Binding-site contacts:
Ligand atom C6 contacts residue ASP100 of chain 1.D at 3.5 Å.
Ligand atom C3 contacts residue THR104 of chain 1.D at 4.1 Å.
Ligand atom O5 contacts residue TYR36 of chain 1.D at 3.6 Å.
Ligand atom O2 contacts residue TYR36 of chain 1.D at 3.9 Å.
Ligand atom O4 contacts residue THR104 of chain 1.D at 3.5 Å (h-bond).
Ligand atom C6 contacts residue GLN53 of chain 1.D at 3.7 Å.
Ligand atom O5 contacts residue GLN53 of chain 1.D at 3.9 Å.
Ligand atom C6 contacts residue HIS50 of chain 1.D at 3.7 Å.
Ligand atom O4 contacts residue ASP100 of chain 1.D at 2.6 Å (salt-bridge).
Ligand atom C4 contacts residue CA1 of chain 1.S at 3.5 Å.
Ligand atom C3 contacts residue GLN53 of chain 1.D at 3.9 Å.
Ligand atom C3 contacts residue TYR36 of chain 1.D at 3.9 Å (hydrophobic).
Ligand atom O1 contacts residue HIS50 of chain 1.D at 3.4 Å.
Ligand atom C6 contacts residue CYS62 of chain 1.D at 4.1 Å (hydrophobic).
Ligand atom C5 contacts residue HIS50 of chain 1.D at 3.9 Å.
Ligand atom C6 contacts residue VAL101 of chain 1.D at 3.6 Å (hydrophobic).
Ligand atom O6 contacts residue VAL101 of chain 1.D at 3.9 Å.
Ligand atom O6 contacts residue GLN53 of chain 1.D at 2.8 Å (h-bond).
Ligand atom C2 contacts residue TYR36 of chain 1.D at 3.4 Å (hydrophobic).
Ligand atom C2 contacts residue GLN53 of chain 1.D at 3.9 Å.
Ligand atom O4 contacts residue CA1 of chain 1.S at 2.6 Å.
Ligand atom O6 contacts residue HIS50 of chain 1.D at 2.7 Å (h-bond).
Ligand atom C3 contacts residue CA1 of chain 1.S at 3.4 Å.
Ligand atom C1 contacts residue TYR36 of chain 1.D at 4.0 Å (hydrophobic).
Ligand atom O5 contacts residue HIS50 of chain 1.D at 3.1 Å (h-bond).
Ligand atom O3 contacts residue CA1 of chain 1.S at 2.5 Å.
Ligand atom C4 contacts residue THR104 of chain 1.D at 3.6 Å.
Ligand atom C3 contacts residue ASN107 of chain 1.D at 3.9 Å.
Ligand atom O4 contacts residue TYR36 of chain 1.D at 3.2 Å (h-bond).
Ligand atom C4 contacts residue ASP100 of chain 1.D at 3.6 Å.
Ligand atom C2 contacts residue ASN107 of chain 1.D at 3.7 Å.
Ligand atom O3 contacts residue THR104 of chain 1.D at 3.3 Å (h-bond).
Ligand atom O4 contacts residue GLN53 of chain 1.D at 2.8 Å (h-bond).
Ligand atom C5 contacts residue GLN53 of chain 1.D at 3.7 Å.
Ligand atom O2 contacts residue ASN107 of chain 1.D at 2.9 Å (h-bond).
Ligand atom O3 contacts residue GLN53 of chain 1.D at 2.9 Å (h-bond).
Ligand atom O3 contacts residue TYR36 of chain 1.D at 3.6 Å (h-bond).
Ligand atom C2 contacts residue HIS50 of chain 1.D at 4.1 Å.
Ligand atom O3 contacts residue ASN107 of chain 1.D at 3.0 Å (h-bond).
Ligand atom C2 contacts residue CA1 of chain 1.S at 4.0 Å.

This protein binds this small molecule.
Small molecule (SMILES): CO[C@@H]1O[C@H](CO)[C@H](O)[C@H](O)[C@H]1O[C@H]1O[C@H](CO)[C@H](O)[C@H](O)[C@H]1O

Sequence of chain 1.D:
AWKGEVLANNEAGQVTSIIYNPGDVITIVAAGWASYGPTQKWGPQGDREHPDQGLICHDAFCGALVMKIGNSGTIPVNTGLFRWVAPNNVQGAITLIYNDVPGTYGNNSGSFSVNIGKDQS